The protein below binds the small molecule below.
Small molecule (SMILES): Nc1ncnc2c1ncn2[C@@H]1O[C@H](CO[P](=O)(O)O[P](=O)(O)OC[C@H]2OC[C@H](O)[C@@H]2O)[C@@H](O)[C@H]1OP(=O)(O)O

Sequence of chain 2.A:
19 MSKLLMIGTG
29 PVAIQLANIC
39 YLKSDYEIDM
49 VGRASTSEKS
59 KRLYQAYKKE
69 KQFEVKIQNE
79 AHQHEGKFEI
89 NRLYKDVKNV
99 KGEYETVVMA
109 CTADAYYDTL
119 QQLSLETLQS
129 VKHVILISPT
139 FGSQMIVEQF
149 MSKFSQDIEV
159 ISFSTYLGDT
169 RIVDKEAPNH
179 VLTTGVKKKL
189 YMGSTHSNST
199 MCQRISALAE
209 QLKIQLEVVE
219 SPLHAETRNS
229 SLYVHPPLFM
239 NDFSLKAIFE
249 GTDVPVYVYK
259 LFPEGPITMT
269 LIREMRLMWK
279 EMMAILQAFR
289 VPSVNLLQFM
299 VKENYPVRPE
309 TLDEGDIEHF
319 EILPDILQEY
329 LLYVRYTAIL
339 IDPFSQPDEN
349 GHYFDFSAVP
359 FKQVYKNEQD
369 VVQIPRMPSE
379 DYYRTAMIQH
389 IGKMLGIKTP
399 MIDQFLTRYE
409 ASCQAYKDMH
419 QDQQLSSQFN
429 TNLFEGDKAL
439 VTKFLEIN

Binding-site contacts:
Ligand atom O3B contacts residue THR27 of chain 2.A at 2.9 Å (h-bond).
Ligand atom C6A contacts residue THR117 of chain 2.A at 3.5 Å.
Ligand atom O3X contacts residue ARG51 of chain 2.A at 3.2 Å (salt-bridge).
Ligand atom O1N contacts residue GLY28 of chain 2.A at 3.5 Å.
Ligand atom O2X contacts residue SER55 of chain 2.A at 2.4 Å (h-bond).
Ligand atom O4D contacts residue SER136 of chain 2.A at 3.0 Å (h-bond).
Ligand atom C1D contacts residue ARG374 of chain 2.A at 3.4 Å.
Ligand atom O4B contacts residue CYS109 of chain 2.A at 3.3 Å.
Ligand atom O2X contacts residue ARG51 of chain 2.A at 3.4 Å (salt-bridge).
Ligand atom O1N contacts residue VAL30 of chain 2.A at 3.2 Å (h-bond).
Ligand atom C3D contacts residue ARG374 of chain 2.A at 3.5 Å.
Ligand atom P2B contacts residue SER55 of chain 2.A at 3.6 Å.
Ligand atom O3D contacts residue THR110 of chain 2.A at 3.0 Å (h-bond).
Ligand atom C2A contacts residue THR117 of chain 2.A at 3.6 Å.
Ligand atom O1X contacts residue LYS57 of chain 2.A at 3.6 Å.
Ligand atom O2B contacts residue ARG51 of chain 2.A at 3.3 Å (salt-bridge).
Ligand atom C5A contacts residue ARG51 of chain 2.A at 3.6 Å.
Ligand atom O3D contacts residue CYS109 of chain 2.A at 2.6 Å (h-bond).
Ligand atom O3B contacts residue GLY28 of chain 2.A at 3.4 Å (h-bond).
Ligand atom N7A contacts residue ALA113 of chain 2.A at 3.5 Å.
Ligand atom C1D contacts residue SER136 of chain 2.A at 3.2 Å.
Ligand atom O1A contacts residue ARG374 of chain 2.A at 3.5 Å (salt-bridge).
Ligand atom O3 contacts residue ARG374 of chain 2.A at 3.5 Å (salt-bridge).
Ligand atom N6A contacts residue THR117 of chain 2.A at 3.6 Å.
Ligand atom C2D contacts residue ARG374 of chain 2.A at 2.9 Å.
Ligand atom C5B contacts residue ALA108 of chain 2.A at 3.6 Å (hydrophobic).
Ligand atom C4B contacts residue GLY26 of chain 2.A at 3.5 Å.
Ligand atom N6A contacts residue ASP116 of chain 2.A at 3.1 Å (salt-bridge).
Ligand atom N1A contacts residue THR117 of chain 2.A at 3.1 Å.
Ligand atom C8A contacts residue ARG51 of chain 2.A at 3.3 Å.
Ligand atom C5D contacts residue VAL30 of chain 2.A at 3.1 Å (hydrophobic).
Ligand atom N7A contacts residue ARG51 of chain 2.A at 3.5 Å (salt-bridge).
Ligand atom O2X contacts residue SER58 of chain 2.A at 3.0 Å (h-bond).
Ligand atom O2D contacts residue SER136 of chain 2.A at 3.5 Å.
Ligand atom O2A contacts residue GLY28 of chain 2.A at 3.5 Å.
Ligand atom C4D contacts residue SER136 of chain 2.A at 3.1 Å.
Ligand atom O1N contacts residue PRO29 of chain 2.A at 3.1 Å.
Ligand atom O2N contacts residue VAL30 of chain 2.A at 3.3 Å.
Ligand atom N6A contacts residue ALA113 of chain 2.A at 3.6 Å.
Ligand atom O1A contacts residue LYS57 of chain 2.A at 3.5 Å (salt-bridge).